Sequence of chain 1.A:
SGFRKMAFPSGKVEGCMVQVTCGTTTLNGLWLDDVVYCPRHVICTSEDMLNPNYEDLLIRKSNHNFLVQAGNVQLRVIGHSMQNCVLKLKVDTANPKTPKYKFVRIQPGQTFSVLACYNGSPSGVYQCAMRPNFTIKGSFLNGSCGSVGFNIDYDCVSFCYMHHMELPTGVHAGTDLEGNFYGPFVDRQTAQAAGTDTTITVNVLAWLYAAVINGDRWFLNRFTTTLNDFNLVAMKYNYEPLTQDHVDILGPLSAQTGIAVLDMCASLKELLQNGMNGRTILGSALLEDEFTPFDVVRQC

Sequence of chain 1.B:
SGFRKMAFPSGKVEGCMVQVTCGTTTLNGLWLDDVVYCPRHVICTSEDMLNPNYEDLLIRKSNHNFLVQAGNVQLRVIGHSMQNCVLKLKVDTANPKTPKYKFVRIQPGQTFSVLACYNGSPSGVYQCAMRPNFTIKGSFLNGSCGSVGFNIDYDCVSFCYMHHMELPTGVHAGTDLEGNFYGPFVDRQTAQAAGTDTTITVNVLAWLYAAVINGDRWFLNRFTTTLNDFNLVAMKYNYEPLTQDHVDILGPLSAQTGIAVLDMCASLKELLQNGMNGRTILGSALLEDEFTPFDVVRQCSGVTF

A protein and the small-molecule ligand that binds it are described below.
Small molecule (SMILES): CO[C@@]1(C(=O)Nc2cncc3ccccc23)CCOc2ccc(Cl)cc21

Binding-site contacts:
Ligand atom C15 contacts residue ASN142 of chain 1.B at 3.6 Å.
Ligand atom C13 contacts residue LEU141 of chain 1.B at 3.8 Å (hydrophobic).
Ligand atom C16 contacts residue ASN142 of chain 1.B at 3.8 Å.
Ligand atom CL contacts residue HIS41 of chain 1.B at 3.5 Å.
Ligand atom C12 contacts residue CYS145 of chain 1.B at 3.6 Å (hydrophobic).
Ligand atom C13 contacts residue PHE140 of chain 1.B at 3.5 Å (hydrophobic).
Ligand atom N1 contacts residue GLU166 of chain 1.B at 3.8 Å.
Ligand atom CL contacts residue HIS164 of chain 1.B at 3.7 Å.
Ligand atom C18 contacts residue DMS1 of chain 1.L at 3.8 Å.
Ligand atom C13 contacts residue GLU166 of chain 1.B at 3.6 Å.
Ligand atom C2 contacts residue DMS1 of chain 1.L at 3.6 Å.
Ligand atom C5 contacts residue DMS1 of chain 1.K at 3.8 Å.
Ligand atom O1 contacts residue DMS1 of chain 1.K at 3.6 Å.
Ligand atom C12 contacts residue HIS163 of chain 1.B at 3.3 Å.
Ligand atom O2 contacts residue MET165 of chain 1.B at 3.3 Å.
Ligand atom C6 contacts residue ARG188 of chain 1.B at 3.6 Å.
Ligand atom C3 contacts residue GLN189 of chain 1.B at 3.6 Å.
Ligand atom C8 contacts residue MET165 of chain 1.B at 3.8 Å (hydrophobic).
Ligand atom C15 contacts residue LEU141 of chain 1.B at 3.7 Å (hydrophobic).
Ligand atom C contacts residue DMS1 of chain 1.N at 3.8 Å.
Ligand atom C contacts residue HIS41 of chain 1.B at 3.2 Å.
Ligand atom CL contacts residue MET165 of chain 1.B at 3.6 Å.
Ligand atom C6 contacts residue MET49 of chain 1.B at 3.4 Å (hydrophobic).
Ligand atom C8 contacts residue HIS164 of chain 1.B at 3.4 Å.
Ligand atom N1 contacts residue SER144 of chain 1.B at 3.8 Å.
Ligand atom CL contacts residue ASP187 of chain 1.B at 3.4 Å.
Ligand atom C15 contacts residue GLU166 of chain 1.B at 3.7 Å.
Ligand atom C7 contacts residue MET165 of chain 1.B at 3.7 Å (hydrophobic).
Ligand atom C6 contacts residue MET165 of chain 1.B at 3.5 Å (hydrophobic).
Ligand atom C12 contacts residue GLU166 of chain 1.B at 3.7 Å.
Ligand atom O1 contacts residue GLN189 of chain 1.B at 3.3 Å (h-bond).
Ligand atom C4 contacts residue DMS1 of chain 1.K at 3.6 Å.
Ligand atom C5 contacts residue MET49 of chain 1.B at 3.5 Å (hydrophobic).
Ligand atom C15 contacts residue PHE140 of chain 1.B at 3.8 Å (hydrophobic).
Ligand atom C5 contacts residue ARG188 of chain 1.B at 3.5 Å.
Ligand atom C5 contacts residue GLN189 of chain 1.B at 3.7 Å.
Ligand atom C7 contacts residue MET49 of chain 1.B at 3.7 Å (hydrophobic).
Ligand atom N1 contacts residue HIS163 of chain 1.B at 2.7 Å (h-bond).
Ligand atom O2 contacts residue GLU166 of chain 1.B at 2.9 Å (salt-bridge).
Ligand atom C13 contacts residue HIS163 of chain 1.B at 3.8 Å.